A protein and the small-molecule ligand that binds it are described below.
Small molecule (SMILES): Nc1nc2c(ncn2[C@@H]2O[C@H](CO[P](=O)(O)O[P](=O)(O)NP(=O)(O)O)[C@@H](O)[C@H]2O)c(=O)[nH]1

Binding-site contacts:
Ligand atom O2B contacts residue SER35 of chain 1.A at 3.0 Å (h-bond).
Ligand atom PB contacts residue MG1 of chain 1.B at 3.2 Å.
Ligand atom O6 contacts residue ASN134 of chain 1.A at 3.4 Å (h-bond).
Ligand atom O1B contacts residue GLY33 of chain 1.A at 3.1 Å (h-bond).
Ligand atom C6 contacts residue ASP137 of chain 1.A at 3.5 Å.
Ligand atom N1 contacts residue ASP137 of chain 1.A at 2.7 Å (salt-bridge).
Ligand atom O2' contacts residue THR47 of chain 1.A at 2.6 Å (h-bond).
Ligand atom O3' contacts residue ASN48 of chain 1.A at 2.9 Å (h-bond).
Ligand atom O1B contacts residue VAL32 of chain 1.A at 3.4 Å (h-bond).
Ligand atom N3B contacts residue GLY31 of chain 1.A at 3.1 Å (h-bond).
Ligand atom O3G contacts residue LYS34 of chain 1.A at 2.6 Å (salt-bridge).
Ligand atom O2' contacts residue ASN48 of chain 1.A at 3.3 Å (h-bond).
Ligand atom O6 contacts residue LEU166 of chain 1.A at 3.2 Å (h-bond).
Ligand atom N2 contacts residue LEU166 of chain 1.A at 3.4 Å.
Ligand atom O1B contacts residue LYS34 of chain 1.A at 2.8 Å (salt-bridge).
Ligand atom O3G contacts residue SER30 of chain 1.A at 3.4 Å.
Ligand atom O6 contacts residue ASP137 of chain 1.A at 3.3 Å (salt-bridge).
Ligand atom O1A contacts residue SER35 of chain 1.A at 3.4 Å (h-bond).
Ligand atom N7 contacts residue ASN134 of chain 1.A at 3.1 Å (h-bond).
Ligand atom N9 contacts residue TYR46 of chain 1.A at 3.3 Å (h-bond).
Ligand atom N3 contacts residue TYR46 of chain 1.A at 3.0 Å (h-bond).
Ligand atom O2G contacts residue THR53 of chain 1.A at 2.8 Å (h-bond).
Ligand atom O1G contacts residue SER30 of chain 1.A at 2.6 Å (h-bond).
Ligand atom C4 contacts residue TYR46 of chain 1.A at 3.0 Å (hydrophobic).
Ligand atom O3G contacts residue GLY79 of chain 1.A at 2.9 Å (h-bond).
Ligand atom O1G contacts residue SER52 of chain 1.A at 2.6 Å (h-bond).
Ligand atom O3A contacts residue GLY33 of chain 1.A at 3.1 Å (h-bond).
Ligand atom C3' contacts residue ASP49 of chain 1.A at 3.4 Å.
Ligand atom O2B contacts residue MG1 of chain 1.B at 2.1 Å.
Ligand atom O2' contacts residue TYR46 of chain 1.A at 3.1 Å (h-bond).
Ligand atom N2 contacts residue ASP137 of chain 1.A at 2.9 Å (salt-bridge).
Ligand atom C5' contacts residue GLY31 of chain 1.A at 3.5 Å.
Ligand atom O4' contacts residue LYS135 of chain 1.A at 3.0 Å (salt-bridge).
Ligand atom O1A contacts residue GLY33 of chain 1.A at 3.4 Å.
Ligand atom O2G contacts residue MG1 of chain 1.B at 1.9 Å.
Ligand atom N3B contacts residue MG1 of chain 1.B at 3.4 Å.
Ligand atom O6 contacts residue SER164 of chain 1.A at 3.4 Å.
Ligand atom PG contacts residue MG1 of chain 1.B at 3.1 Å.
Ligand atom O1A contacts residue CYS36 of chain 1.A at 2.9 Å (h-bond).
Ligand atom O6 contacts residue ALA165 of chain 1.A at 2.8 Å (h-bond).

Sequence of chain 1.A:
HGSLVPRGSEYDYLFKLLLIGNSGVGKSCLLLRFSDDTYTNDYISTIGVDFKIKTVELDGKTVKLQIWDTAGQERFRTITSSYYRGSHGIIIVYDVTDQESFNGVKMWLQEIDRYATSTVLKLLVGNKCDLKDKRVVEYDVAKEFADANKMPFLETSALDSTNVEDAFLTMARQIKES